Sequence of chain 2.A:
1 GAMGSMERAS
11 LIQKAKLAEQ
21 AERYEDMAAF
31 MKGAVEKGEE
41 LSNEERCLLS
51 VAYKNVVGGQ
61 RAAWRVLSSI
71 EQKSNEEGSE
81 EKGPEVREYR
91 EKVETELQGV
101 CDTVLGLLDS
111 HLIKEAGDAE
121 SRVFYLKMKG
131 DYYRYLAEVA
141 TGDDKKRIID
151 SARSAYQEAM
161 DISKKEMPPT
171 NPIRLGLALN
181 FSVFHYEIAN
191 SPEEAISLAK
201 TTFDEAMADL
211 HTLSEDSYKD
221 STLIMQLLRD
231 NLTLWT

Binding-site contacts:
Ligand atom C contacts residue ASN231 of chain 2.A at 3.7 Å.
Ligand atom O1P contacts residue LYS54 of chain 2.A at 3.5 Å (salt-bridge).
Ligand atom CB contacts residue ASN231 of chain 2.A at 3.6 Å.
Ligand atom CG contacts residue VAL183 of chain 2.A at 3.8 Å (hydrophobic).
Ligand atom O contacts residue ASN231 of chain 2.A at 3.1 Å (h-bond).
Ligand atom CG1 contacts residue LEU227 of chain 2.A at 3.5 Å (hydrophobic).
Ligand atom CA contacts residue ASN231 of chain 2.A at 3.9 Å.
Ligand atom CA contacts residue LEU179 of chain 2.A at 3.7 Å (hydrophobic).
Ligand atom CG2 contacts residue ASN180 of chain 2.A at 3.6 Å.
Ligand atom CB contacts residue ASN180 of chain 2.A at 3.3 Å.
Ligand atom O contacts residue LYS127 of chain 2.A at 2.9 Å (salt-bridge).
Ligand atom O3P contacts residue TYR135 of chain 2.A at 2.5 Å (h-bond).
Ligand atom OXT contacts residue G4Z1 of chain 2.F at 3.6 Å.
Ligand atom CA contacts residue ASN231 of chain 2.A at 3.6 Å.
Ligand atom N contacts residue ASN180 of chain 2.A at 3.0 Å (h-bond).
Ligand atom OXT contacts residue LYS127 of chain 2.A at 3.9 Å.
Ligand atom O1P contacts residue ARG61 of chain 2.A at 2.9 Å (salt-bridge).
Ligand atom CB contacts residue ARG65 of chain 2.A at 3.7 Å.
Ligand atom CG2 contacts residue GLY176 of chain 2.A at 3.5 Å.
Ligand atom N contacts residue ASN231 of chain 2.A at 2.9 Å (h-bond).
Ligand atom O3P contacts residue ARG134 of chain 2.A at 2.8 Å (salt-bridge).
Ligand atom O contacts residue ASN180 of chain 2.A at 2.9 Å (h-bond).
Ligand atom P contacts residue ARG61 of chain 2.A at 3.6 Å.
Ligand atom O contacts residue LEU179 of chain 2.A at 3.5 Å.
Ligand atom P contacts residue TYR135 of chain 2.A at 3.8 Å.
Ligand atom N contacts residue LEU179 of chain 2.A at 3.9 Å.
Ligand atom CG2 contacts residue VAL183 of chain 2.A at 3.7 Å (hydrophobic).
Ligand atom O2P contacts residue ARG134 of chain 2.A at 2.9 Å (salt-bridge).
Ligand atom C contacts residue LYS127 of chain 2.A at 3.7 Å.
Ligand atom OXT contacts residue LYS54 of chain 2.A at 3.9 Å.
Ligand atom P contacts residue ARG134 of chain 2.A at 3.8 Å.
Ligand atom CG2 contacts residue ARG134 of chain 2.A at 3.7 Å.
Ligand atom C contacts residue ASN180 of chain 2.A at 3.6 Å.
Ligand atom CB contacts residue VAL183 of chain 2.A at 3.8 Å (hydrophobic).
Ligand atom CB contacts residue TRP235 of chain 2.A at 3.7 Å (hydrophobic).
Ligand atom O contacts residue VAL183 of chain 2.A at 3.5 Å.
Ligand atom O contacts residue LYS54 of chain 2.A at 3.5 Å (salt-bridge).
Ligand atom O2P contacts residue ARG61 of chain 2.A at 3.0 Å (salt-bridge).
Ligand atom CB contacts residue ASN231 of chain 2.A at 3.8 Å.
Ligand atom CA contacts residue ASN180 of chain 2.A at 3.2 Å.

A small-molecule ligand and the protein it binds are described below.
Small molecule (SMILES): CC(C)[C@H](NC(=O)[C@@H](NC(=O)[C@H](C)NC(=O)[C@@H]1CCCN1C(=O)[C@@H](N)Cc1ccccc1)[C@@H](C)OP(=O)(O)O)C(=O)O